Binding-site contacts:
Ligand atom CD contacts residue HIS119 of chain 1.B at 4.2 Å.
Ligand atom C contacts residue TYR61 of chain 1.B at 4.5 Å (hydrophobic).
Ligand atom OXT contacts residue SER148 of chain 1.B at 4.2 Å.
Ligand atom OE2 contacts residue HIS119 of chain 1.B at 3.8 Å.
Ligand atom N contacts residue TRP32 of chain 1.B at 3.2 Å.
Ligand atom O contacts residue LYS86 of chain 1.B at 4.2 Å.
Ligand atom CG contacts residue TYR61 of chain 1.B at 4.5 Å (hydrophobic).
Ligand atom CA contacts residue TRP196 of chain 1.B at 4.2 Å (hydrophobic).
Ligand atom O contacts residue TYR61 of chain 1.B at 4.1 Å.
Ligand atom OE1 contacts residue TRP88 of chain 1.B at 4.2 Å.
Ligand atom C contacts residue TRP196 of chain 1.B at 3.5 Å (hydrophobic).
Ligand atom OE2 contacts residue TRP120 of chain 1.B at 3.0 Å (h-bond).
Ligand atom O contacts residue GLN170 of chain 1.B at 3.9 Å.
Ligand atom CA contacts residue TYR61 of chain 1.B at 4.1 Å (hydrophobic).
Ligand atom C contacts residue HIS119 of chain 1.B at 3.3 Å.
Ligand atom C contacts residue SER148 of chain 1.B at 4.4 Å.
Ligand atom OXT contacts residue HIS119 of chain 1.B at 3.6 Å (h-bond).
Ligand atom OE2 contacts residue TRP88 of chain 1.B at 3.6 Å.
Ligand atom CA contacts residue HIS119 of chain 1.B at 3.8 Å.
Ligand atom CB contacts residue TYR61 of chain 1.B at 3.8 Å (hydrophobic).
Ligand atom O contacts residue SER148 of chain 1.B at 3.5 Å (h-bond).
Ligand atom C contacts residue TRP120 of chain 1.B at 4.5 Å (hydrophobic).
Ligand atom OXT contacts residue ASN149 of chain 1.B at 2.8 Å (h-bond).
Ligand atom CG contacts residue HIS119 of chain 1.B at 4.3 Å.
Ligand atom CD contacts residue TRP88 of chain 1.B at 4.3 Å (hydrophobic).
Ligand atom OE1 contacts residue ILE60 of chain 1.B at 4.5 Å.
Ligand atom CA contacts residue TRP32 of chain 1.B at 4.4 Å (hydrophobic).
Ligand atom CB contacts residue TRP32 of chain 1.B at 4.2 Å (hydrophobic).
Ligand atom N contacts residue TRP196 of chain 1.B at 3.9 Å.
Ligand atom C contacts residue ASN149 of chain 1.B at 3.8 Å.
Ligand atom O contacts residue ASN149 of chain 1.B at 4.0 Å.
Ligand atom OXT contacts residue TRP120 of chain 1.B at 3.4 Å.
Ligand atom N contacts residue TYR61 of chain 1.B at 3.7 Å.
Ligand atom CG contacts residue TRP32 of chain 1.B at 3.6 Å (hydrophobic).
Ligand atom CD contacts residue TRP120 of chain 1.B at 4.2 Å (hydrophobic).
Ligand atom OXT contacts residue TRP196 of chain 1.B at 3.5 Å (h-bond).
Ligand atom O contacts residue HIS119 of chain 1.B at 3.4 Å (h-bond).
Ligand atom O contacts residue TRP196 of chain 1.B at 3.5 Å.
Ligand atom CB contacts residue HIS119 of chain 1.B at 3.1 Å.

This protein binds this small molecule.
Small molecule (SMILES): N[C@@H](CCC(=O)O)C(=O)O

Sequence of chain 1.B:
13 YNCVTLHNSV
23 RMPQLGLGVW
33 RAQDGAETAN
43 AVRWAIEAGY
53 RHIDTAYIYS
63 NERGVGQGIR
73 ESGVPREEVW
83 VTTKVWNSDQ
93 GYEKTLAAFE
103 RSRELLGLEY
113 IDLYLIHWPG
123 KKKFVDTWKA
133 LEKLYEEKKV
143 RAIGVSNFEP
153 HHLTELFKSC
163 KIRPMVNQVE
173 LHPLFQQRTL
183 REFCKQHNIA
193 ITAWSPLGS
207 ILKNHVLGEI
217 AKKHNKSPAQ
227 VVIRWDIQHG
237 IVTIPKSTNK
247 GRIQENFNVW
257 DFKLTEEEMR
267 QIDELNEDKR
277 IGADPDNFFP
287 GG